This small molecule binds to this protein.
Small molecule (SMILES): Cc1ncc(C)n2nc(CCc3nc(N4CC[C@@H](F)C4)nn3C)nc12

Binding-site contacts:
Ligand atom C22 contacts residue LYS272 of chain 1.C at 3.6 Å.
Ligand atom C02 contacts residue GLN280 of chain 1.C at 3.7 Å.
Ligand atom N15 contacts residue PHE283 of chain 1.C at 3.5 Å.
Ligand atom C13 contacts residue PHE283 of chain 1.C at 3.6 Å (hydrophobic).
Ligand atom C19 contacts residue ILE246 of chain 1.C at 3.5 Å (hydrophobic).
Ligand atom C10 contacts residue GLN280 of chain 1.C at 3.8 Å.
Ligand atom N18 contacts residue PHE283 of chain 1.C at 3.8 Å.
Ligand atom C02 contacts residue PHE250 of chain 1.C at 3.8 Å (hydrophobic).
Ligand atom C05 contacts residue GLY279 of chain 1.C at 3.5 Å.
Ligand atom C22 contacts residue GLU275 of chain 1.C at 3.8 Å.
Ligand atom C16 contacts residue PHE283 of chain 1.C at 3.5 Å (hydrophobic).
Ligand atom N12 contacts residue PHE283 of chain 1.C at 3.8 Å.
Ligand atom C05 contacts residue TYR247 of chain 1.C at 3.7 Å (hydrophobic).
Ligand atom C24 contacts residue MET267 of chain 1.C at 3.7 Å (hydrophobic).
Ligand atom N04 contacts residue GLY279 of chain 1.C at 3.7 Å.
Ligand atom N12 contacts residue ILE246 of chain 1.C at 3.6 Å.
Ligand atom C21 contacts residue TYR247 of chain 1.C at 3.6 Å (hydrophobic).
Ligand atom F25 contacts residue VAL276 of chain 1.C at 3.3 Å.
Ligand atom C24 contacts residue PRO266 of chain 1.C at 3.8 Å (hydrophobic).
Ligand atom C10 contacts residue PHE250 of chain 1.C at 3.8 Å (hydrophobic).
Ligand atom C11 contacts residue LEU229 of chain 1.C at 3.6 Å (hydrophobic).
Ligand atom F25 contacts residue GLU275 of chain 1.C at 2.6 Å.
Ligand atom N18 contacts residue PHE250 of chain 1.C at 3.6 Å.
Ligand atom C23 contacts residue PRO266 of chain 1.C at 3.4 Å (hydrophobic).
Ligand atom C13 contacts residue ILE246 of chain 1.C at 3.5 Å (hydrophobic).
Ligand atom C19 contacts residue VAL232 of chain 1.C at 3.8 Å (hydrophobic).
Ligand atom F25 contacts residue GLY279 of chain 1.C at 3.6 Å.
Ligand atom C19 contacts residue GLN280 of chain 1.C at 3.7 Å.
Ligand atom C09 contacts residue GLN280 of chain 1.C at 3.7 Å.
Ligand atom C09 contacts residue PHE283 of chain 1.C at 3.5 Å (hydrophobic).
Ligand atom C10 contacts residue TYR247 of chain 1.C at 3.7 Å (hydrophobic).
Ligand atom C03 contacts residue GLY279 of chain 1.C at 3.5 Å.
Ligand atom C11 contacts residue PHE283 of chain 1.C at 3.8 Å (hydrophobic).
Ligand atom N17 contacts residue GLN280 of chain 1.C at 3.0 Å (h-bond).
Ligand atom N07 contacts residue GLY279 of chain 1.C at 3.6 Å (h-bond).
Ligand atom N01 contacts residue MET267 of chain 1.C at 3.7 Å.
Ligand atom N01 contacts residue GLY279 of chain 1.C at 3.7 Å.
Ligand atom C03 contacts residue TYR247 of chain 1.C at 3.5 Å (hydrophobic).
Ligand atom N04 contacts residue TYR247 of chain 1.C at 2.6 Å (h-bond).
Ligand atom C14 contacts residue PHE283 of chain 1.C at 3.5 Å (hydrophobic).

Sequence of chain 1.C:
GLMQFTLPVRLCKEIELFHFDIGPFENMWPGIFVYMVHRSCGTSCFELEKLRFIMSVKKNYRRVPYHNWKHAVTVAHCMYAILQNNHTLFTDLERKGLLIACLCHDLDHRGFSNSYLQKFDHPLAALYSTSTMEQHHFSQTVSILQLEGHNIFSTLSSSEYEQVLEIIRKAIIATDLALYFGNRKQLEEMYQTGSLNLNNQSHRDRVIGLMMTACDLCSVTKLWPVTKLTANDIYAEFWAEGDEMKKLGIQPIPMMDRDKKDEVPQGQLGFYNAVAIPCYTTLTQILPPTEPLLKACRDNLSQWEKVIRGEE